Binding-site contacts:
Ligand atom C8 contacts residue ASN69 of chain 3.B at 4.2 Å.
Ligand atom O5 contacts residue ASN69 of chain 3.B at 2.4 Å (h-bond).
Ligand atom O7 contacts residue ASN69 of chain 3.B at 4.2 Å.
Ligand atom C4 contacts residue ASN69 of chain 3.B at 4.2 Å.
Ligand atom O5 contacts residue THR71 of chain 3.B at 4.4 Å.
Ligand atom C5 contacts residue ASN69 of chain 3.B at 3.7 Å.
Ligand atom C1 contacts residue THR71 of chain 3.B at 4.0 Å.
Ligand atom N2 contacts residue ASN69 of chain 3.B at 2.9 Å (h-bond).
Ligand atom C7 contacts residue ASN69 of chain 3.B at 3.8 Å.
Ligand atom C3 contacts residue ASN69 of chain 3.B at 3.8 Å.
Ligand atom C2 contacts residue ASN69 of chain 3.B at 2.5 Å.
Ligand atom C1 contacts residue ASN69 of chain 3.B at 1.4 Å.

A protein and the small-molecule ligand that binds it are described below.
Small molecule (SMILES): CC(=O)N[C@@H]1[C@@H](O)[C@H](O)[C@@H](CO)O[C@H]1O

Sequence of chain 3.B:
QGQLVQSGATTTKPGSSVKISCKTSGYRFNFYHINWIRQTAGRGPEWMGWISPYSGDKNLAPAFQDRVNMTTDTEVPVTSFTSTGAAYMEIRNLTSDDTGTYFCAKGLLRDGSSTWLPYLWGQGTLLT